Binding-site contacts:
Ligand atom C05 contacts residue TRP784 of chain 1.A at 4.4 Å (hydrophobic).
Ligand atom F24 contacts residue SER504 of chain 1.A at 3.0 Å.
Ligand atom F26 contacts residue SER504 of chain 1.A at 4.1 Å.
Ligand atom C23 contacts residue SER504 of chain 1.A at 4.1 Å.
Ligand atom C01 contacts residue LYS809 of chain 1.A at 4.1 Å.
Ligand atom N06 contacts residue HIS781 of chain 1.A at 3.4 Å.
Ligand atom C05 contacts residue HIS781 of chain 1.A at 4.1 Å.
Ligand atom C01 contacts residue TRP784 of chain 1.A at 3.9 Å (hydrophobic).
Ligand atom N06 contacts residue TRP784 of chain 1.A at 3.7 Å.
Ligand atom C02 contacts residue LYS809 of chain 1.A at 4.0 Å.
Ligand atom N34 contacts residue LYS809 of chain 1.A at 3.4 Å.
Ligand atom C33 contacts residue LYS809 of chain 1.A at 4.0 Å.

This protein binds this small molecule.
Small molecule (SMILES): CCc1c(C#N)c(S[C@@H](C(N)=O)c2ccc(C(F)(F)F)cc2)nc(N2CCC(N)CC2)c1C#N

Sequence of chain 1.A:
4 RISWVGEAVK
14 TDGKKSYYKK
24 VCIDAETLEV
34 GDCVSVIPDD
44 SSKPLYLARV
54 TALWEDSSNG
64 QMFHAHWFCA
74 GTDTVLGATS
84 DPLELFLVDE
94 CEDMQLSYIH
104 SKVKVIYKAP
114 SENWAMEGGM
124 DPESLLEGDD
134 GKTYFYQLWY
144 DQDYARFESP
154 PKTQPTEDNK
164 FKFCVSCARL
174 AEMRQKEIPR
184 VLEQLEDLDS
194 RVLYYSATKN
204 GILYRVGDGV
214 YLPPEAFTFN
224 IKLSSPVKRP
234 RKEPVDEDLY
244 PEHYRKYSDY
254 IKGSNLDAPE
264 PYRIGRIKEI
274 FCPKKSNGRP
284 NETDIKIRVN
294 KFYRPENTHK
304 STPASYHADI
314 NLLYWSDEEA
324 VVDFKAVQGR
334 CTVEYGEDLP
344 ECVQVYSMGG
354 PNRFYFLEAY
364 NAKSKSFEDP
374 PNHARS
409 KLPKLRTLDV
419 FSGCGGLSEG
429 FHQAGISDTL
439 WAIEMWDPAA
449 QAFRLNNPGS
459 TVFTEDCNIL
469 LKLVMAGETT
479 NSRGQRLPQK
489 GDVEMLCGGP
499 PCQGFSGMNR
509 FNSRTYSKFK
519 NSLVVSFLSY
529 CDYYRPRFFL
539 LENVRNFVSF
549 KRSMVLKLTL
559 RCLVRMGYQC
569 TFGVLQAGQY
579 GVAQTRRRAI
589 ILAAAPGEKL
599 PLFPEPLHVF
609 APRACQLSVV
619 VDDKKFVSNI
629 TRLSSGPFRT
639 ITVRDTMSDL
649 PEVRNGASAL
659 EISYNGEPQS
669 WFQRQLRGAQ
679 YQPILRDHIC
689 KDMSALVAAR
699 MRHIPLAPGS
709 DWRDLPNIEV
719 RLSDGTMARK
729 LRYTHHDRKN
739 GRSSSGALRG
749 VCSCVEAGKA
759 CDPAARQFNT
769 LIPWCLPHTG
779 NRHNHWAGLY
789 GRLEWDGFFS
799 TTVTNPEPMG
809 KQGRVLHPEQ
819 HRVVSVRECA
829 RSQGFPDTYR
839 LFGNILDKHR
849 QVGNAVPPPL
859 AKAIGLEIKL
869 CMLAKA